A protein and the small-molecule ligand that binds it are described below.
Small molecule (SMILES): CC(=O)N[C@H]1[C@H](O[C@H]2[C@H](O)[C@@H](NC(C)=O)CO[C@@H]2CO)O[C@H](CO)[C@@H](O[C@@H]2O[C@H](CO[C@H]3O[C@H](CO)[C@@H](O)[C@H](O)[C@@H]3O)[C@@H](O)[C@H](O[C@H]3O[C@H](CO)[C@@H](O)[C@H](O)[C@@H]3O[C@H]3O[C@H](CO)[C@@H](O)[C@H](O)[C@@H]3O[C@H]3O[C@H](CO)[C@@H](O)[C@H](O)[C@@H]3O)[C@@H]2O)[C@@H]1O

Sequence of chain 1.H:
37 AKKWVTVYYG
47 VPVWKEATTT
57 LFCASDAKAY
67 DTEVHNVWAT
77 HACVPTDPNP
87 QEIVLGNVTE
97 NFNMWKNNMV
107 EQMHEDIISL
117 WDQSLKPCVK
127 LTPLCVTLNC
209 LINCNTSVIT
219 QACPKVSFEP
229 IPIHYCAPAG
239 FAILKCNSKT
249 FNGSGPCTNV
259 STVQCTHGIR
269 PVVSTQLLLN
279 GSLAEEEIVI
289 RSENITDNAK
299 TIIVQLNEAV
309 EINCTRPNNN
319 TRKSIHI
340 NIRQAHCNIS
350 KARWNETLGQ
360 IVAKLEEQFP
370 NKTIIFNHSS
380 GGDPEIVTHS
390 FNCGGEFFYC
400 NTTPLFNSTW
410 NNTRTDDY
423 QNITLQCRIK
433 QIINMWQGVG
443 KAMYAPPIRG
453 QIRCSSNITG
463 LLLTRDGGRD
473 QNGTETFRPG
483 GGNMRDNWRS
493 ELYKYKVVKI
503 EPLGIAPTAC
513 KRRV

Binding-site contacts:
Ligand atom O6 contacts residue CYS392 of chain 1.H at 3.5 Å.
Ligand atom O7 contacts residue ASN391 of chain 1.H at 3.8 Å.
Ligand atom O7 contacts residue PRO228 of chain 1.H at 3.3 Å.
Ligand atom C6 contacts residue SER457 of chain 1.H at 4.0 Å.
Ligand atom C8 contacts residue LEU277 of chain 1.H at 3.6 Å (hydrophobic).
Ligand atom C7 contacts residue ASN391 of chain 1.H at 3.9 Å.
Ligand atom C5 contacts residue SER457 of chain 1.H at 3.4 Å.
Ligand atom O6 contacts residue VAL224 of chain 1.H at 4.0 Å.
Ligand atom N2 contacts residue ASN278 of chain 1.H at 3.0 Å (h-bond).
Ligand atom O4 contacts residue GLY452 of chain 1.H at 3.3 Å (h-bond).
Ligand atom O6 contacts residue CYS456 of chain 1.H at 4.0 Å.
Ligand atom C6 contacts residue ARG455 of chain 1.H at 3.7 Å.
Ligand atom C1 contacts residue SER458 of chain 1.H at 4.1 Å.
Ligand atom O4 contacts residue SER225 of chain 1.H at 3.6 Å.
Ligand atom C6 contacts residue GLN453 of chain 1.H at 3.7 Å.
Ligand atom O7 contacts residue SER457 of chain 1.H at 3.3 Å.
Ligand atom O6 contacts residue ARG455 of chain 1.H at 2.8 Å (salt-bridge).
Ligand atom C8 contacts residue ASN391 of chain 1.H at 3.4 Å.
Ligand atom C6 contacts residue GLY452 of chain 1.H at 3.3 Å.
Ligand atom C2 contacts residue ASN278 of chain 1.H at 2.5 Å.
Ligand atom C1 contacts residue ASN278 of chain 1.H at 1.4 Å.
Ligand atom C6 contacts residue PHE226 of chain 1.H at 4.1 Å (hydrophobic).
Ligand atom C8 contacts residue VAL270 of chain 1.H at 3.9 Å (hydrophobic).
Ligand atom O5 contacts residue ARG455 of chain 1.H at 3.9 Å.
Ligand atom O6 contacts residue GLY393 of chain 1.H at 3.7 Å.
Ligand atom O4 contacts residue ILE450 of chain 1.H at 3.3 Å.
Ligand atom C5 contacts residue ASN278 of chain 1.H at 3.6 Å.
Ligand atom O6 contacts residue NAG1 of chain 1.JA at 3.6 Å.
Ligand atom C3 contacts residue ASN278 of chain 1.H at 3.8 Å.
Ligand atom O4 contacts residue SER457 of chain 1.H at 3.9 Å.
Ligand atom O6 contacts residue SER457 of chain 1.H at 3.7 Å.
Ligand atom C5 contacts residue GLY452 of chain 1.H at 4.1 Å.
Ligand atom O6 contacts residue GLY452 of chain 1.H at 2.2 Å (h-bond).
Ligand atom O6 contacts residue GLN453 of chain 1.H at 3.3 Å.
Ligand atom O3 contacts residue CYS392 of chain 1.H at 4.0 Å.
Ligand atom C4 contacts residue SER457 of chain 1.H at 4.2 Å.
Ligand atom O5 contacts residue ASN278 of chain 1.H at 2.3 Å (h-bond).
Ligand atom O4 contacts residue VAL224 of chain 1.H at 4.0 Å.
Ligand atom C8 contacts residue PHE390 of chain 1.H at 4.1 Å (hydrophobic).
Ligand atom C7 contacts residue ASN278 of chain 1.H at 4.0 Å.